This protein binds this small molecule.
Small molecule (SMILES): CC(=O)N[C@@H]1[C@@H](O)[C@H](O)[C@@H](CO)O[C@H]1O

Sequence of chain 1.C:
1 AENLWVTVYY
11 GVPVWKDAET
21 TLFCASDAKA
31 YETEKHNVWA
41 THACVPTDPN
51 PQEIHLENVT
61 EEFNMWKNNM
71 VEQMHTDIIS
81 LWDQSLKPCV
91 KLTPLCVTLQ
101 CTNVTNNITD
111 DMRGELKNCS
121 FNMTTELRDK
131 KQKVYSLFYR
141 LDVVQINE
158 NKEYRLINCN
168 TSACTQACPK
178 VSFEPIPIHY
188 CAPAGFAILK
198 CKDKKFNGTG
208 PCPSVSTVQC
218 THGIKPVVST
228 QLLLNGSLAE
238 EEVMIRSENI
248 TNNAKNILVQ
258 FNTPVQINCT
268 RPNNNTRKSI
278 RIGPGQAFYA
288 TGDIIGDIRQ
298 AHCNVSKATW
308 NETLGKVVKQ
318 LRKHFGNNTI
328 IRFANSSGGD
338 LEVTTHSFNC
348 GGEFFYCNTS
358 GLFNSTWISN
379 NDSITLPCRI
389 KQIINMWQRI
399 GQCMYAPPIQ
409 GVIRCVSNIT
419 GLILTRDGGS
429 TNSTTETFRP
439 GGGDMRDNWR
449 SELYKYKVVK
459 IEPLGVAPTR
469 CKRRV

Binding-site contacts:
Ligand atom C7 contacts residue HIS299 of chain 1.C at 4.2 Å.
Ligand atom C8 contacts residue CYS266 of chain 1.C at 4.5 Å (hydrophobic).
Ligand atom O7 contacts residue HIS299 of chain 1.C at 3.0 Å.
Ligand atom C1 contacts residue ASN301 of chain 1.C at 1.4 Å.
Ligand atom C3 contacts residue ASN301 of chain 1.C at 3.8 Å.
Ligand atom O5 contacts residue ASN301 of chain 1.C at 2.4 Å (h-bond).
Ligand atom C2 contacts residue ASN301 of chain 1.C at 2.4 Å.
Ligand atom C8 contacts residue ASN301 of chain 1.C at 3.8 Å.
Ligand atom C4 contacts residue ASN301 of chain 1.C at 4.2 Å.
Ligand atom O7 contacts residue ASN301 of chain 1.C at 2.9 Å (h-bond).
Ligand atom C8 contacts residue ASN265 of chain 1.C at 4.2 Å.
Ligand atom N2 contacts residue ASN301 of chain 1.C at 2.8 Å (h-bond).
Ligand atom O6 contacts residue SER381 of chain 1.C at 4.5 Å.
Ligand atom C8 contacts residue ARG412 of chain 1.C at 3.5 Å.
Ligand atom C5 contacts residue ASN301 of chain 1.C at 3.7 Å.
Ligand atom C7 contacts residue ASN301 of chain 1.C at 3.0 Å.